Binding-site contacts:
Ligand atom C14 contacts residue TRP164 of chain 1.H at 3.9 Å (hydrophobic).
Ligand atom C2 contacts residue TRP164 of chain 1.H at 3.6 Å (hydrophobic).
Ligand atom C5 contacts residue TYR205 of chain 1.H at 3.8 Å (hydrophobic).
Ligand atom C contacts residue ILE135 of chain 1.G at 3.9 Å (hydrophobic).
Ligand atom N contacts residue TRP164 of chain 1.H at 3.1 Å (h-bond).
Ligand atom C8 contacts residue TYR212 of chain 1.H at 4.0 Å (hydrophobic).
Ligand atom C10 contacts residue CYS208 of chain 1.H at 4.0 Å (hydrophobic).
Ligand atom C5 contacts residue TYR72 of chain 1.G at 3.9 Å (hydrophobic).
Ligand atom N1 contacts residue TRP164 of chain 1.H at 2.8 Å (h-bond).
Ligand atom C8 contacts residue TRP164 of chain 1.H at 3.2 Å (hydrophobic).
Ligand atom C14 contacts residue VAL165 of chain 1.H at 3.6 Å (hydrophobic).
Ligand atom C1 contacts residue ILE135 of chain 1.G at 4.0 Å (hydrophobic).
Ligand atom C1 contacts residue TRP164 of chain 1.H at 3.2 Å (hydrophobic).
Ligand atom O contacts residue ILE135 of chain 1.G at 3.5 Å.
Ligand atom C13 contacts residue TRP164 of chain 1.H at 4.1 Å (hydrophobic).
Ligand atom C12 contacts residue TYR212 of chain 1.H at 3.0 Å (hydrophobic).
Ligand atom C13 contacts residue MET133 of chain 1.G at 3.9 Å (hydrophobic).
Ligand atom C12 contacts residue TRP164 of chain 1.H at 3.9 Å (hydrophobic).
Ligand atom C contacts residue TRP164 of chain 1.H at 3.4 Å (hydrophobic).
Ligand atom C10 contacts residue CYS207 of chain 1.H at 4.0 Å (hydrophobic).
Ligand atom C9 contacts residue TRP164 of chain 1.H at 3.6 Å (hydrophobic).
Ligand atom C12 contacts residue CYS208 of chain 1.H at 4.0 Å (hydrophobic).
Ligand atom C6 contacts residue TYR205 of chain 1.H at 3.7 Å (hydrophobic).
Ligand atom C4 contacts residue TYR205 of chain 1.H at 3.7 Å (hydrophobic).
Ligand atom C13 contacts residue TYR212 of chain 1.H at 3.5 Å (hydrophobic).
Ligand atom C3 contacts residue CYS207 of chain 1.H at 3.9 Å (hydrophobic).
Ligand atom C10 contacts residue TRP164 of chain 1.H at 4.1 Å (hydrophobic).
Ligand atom C9 contacts residue TYR212 of chain 1.H at 3.8 Å (hydrophobic).
Ligand atom C9 contacts residue TYR205 of chain 1.H at 4.0 Å (hydrophobic).
Ligand atom O contacts residue VAL165 of chain 1.H at 3.7 Å.
Ligand atom C13 contacts residue VAL165 of chain 1.H at 3.6 Å (hydrophobic).
Ligand atom C11 contacts residue TRP164 of chain 1.H at 3.4 Å (hydrophobic).
Ligand atom C8 contacts residue TYR110 of chain 1.H at 3.4 Å (hydrophobic).
Ligand atom C contacts residue VAL165 of chain 1.H at 3.9 Å (hydrophobic).
Ligand atom C8 contacts residue SER163 of chain 1.H at 3.4 Å.
Ligand atom C4 contacts residue CYS207 of chain 1.H at 4.1 Å (hydrophobic).
Ligand atom C7 contacts residue TRP164 of chain 1.H at 3.7 Å (hydrophobic).
Ligand atom C14 contacts residue MET133 of chain 1.G at 4.1 Å (hydrophobic).
Ligand atom O contacts residue TRP164 of chain 1.H at 3.4 Å.
Ligand atom N contacts residue ILE135 of chain 1.G at 3.8 Å.

Sequence of chain 1.G:
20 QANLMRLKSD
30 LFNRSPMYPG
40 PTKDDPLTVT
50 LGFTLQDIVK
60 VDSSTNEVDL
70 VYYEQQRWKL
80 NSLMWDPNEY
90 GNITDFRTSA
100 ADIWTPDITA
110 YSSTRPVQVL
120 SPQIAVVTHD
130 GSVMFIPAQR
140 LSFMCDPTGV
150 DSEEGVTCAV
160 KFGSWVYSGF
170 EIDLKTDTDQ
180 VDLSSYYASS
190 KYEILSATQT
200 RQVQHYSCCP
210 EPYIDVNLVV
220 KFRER

Sequence of chain 1.H:
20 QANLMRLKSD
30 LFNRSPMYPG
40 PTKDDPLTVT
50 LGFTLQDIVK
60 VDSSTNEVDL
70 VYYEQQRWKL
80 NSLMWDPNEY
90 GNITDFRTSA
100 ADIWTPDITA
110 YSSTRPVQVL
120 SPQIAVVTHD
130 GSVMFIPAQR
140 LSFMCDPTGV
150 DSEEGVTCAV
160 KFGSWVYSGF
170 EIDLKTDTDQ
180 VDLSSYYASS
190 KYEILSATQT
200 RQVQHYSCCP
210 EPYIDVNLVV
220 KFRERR

A small-molecule ligand and the protein it binds are described below.
Small molecule (SMILES): C[C@@H]1C[C@@H]2[C@H]3Cn4c(cccc4=O)[C@@H](CN2C)[C@H]31